Binding-site contacts:
Ligand atom CD1 contacts residue GLU223 of chain 1.C at 3.3 Å.
Ligand atom CD2 contacts residue MET65 of chain 1.C at 3.9 Å (hydrophobic).
Ligand atom CB contacts residue GLU227 of chain 1.C at 3.7 Å.
Ligand atom C contacts residue GLU227 of chain 1.C at 2.9 Å.
Ligand atom CB contacts residue MET224 of chain 1.C at 4.0 Å (hydrophobic).
Ligand atom CB contacts residue GLU227 of chain 1.C at 3.1 Å.
Ligand atom CD1 contacts residue GLU227 of chain 1.C at 3.3 Å.
Ligand atom CD1 contacts residue MET65 of chain 1.C at 3.2 Å (hydrophobic).
Ligand atom CG contacts residue GLU227 of chain 1.C at 3.5 Å.
Ligand atom N contacts residue GLU227 of chain 1.C at 2.3 Å (salt-bridge).
Ligand atom O contacts residue LEU61 of chain 1.C at 3.1 Å.
Ligand atom CD1 contacts residue MET224 of chain 1.C at 3.8 Å (hydrophobic).
Ligand atom CE2 contacts residue MET65 of chain 1.C at 4.0 Å (hydrophobic).
Ligand atom CA contacts residue GLU227 of chain 1.C at 3.5 Å.
Ligand atom CG1 contacts residue GLU223 of chain 1.C at 4.0 Å.
Ligand atom N contacts residue ASN231 of chain 1.C at 3.5 Å (h-bond).
Ligand atom N contacts residue GLU227 of chain 1.C at 3.8 Å.
Ligand atom CG contacts residue ASN231 of chain 1.C at 4.1 Å.
Ligand atom CG contacts residue MET65 of chain 1.C at 3.8 Å (hydrophobic).
Ligand atom CD1 contacts residue VAL47 of chain 1.C at 3.6 Å (hydrophobic).
Ligand atom CE2 contacts residue LEU61 of chain 1.C at 3.9 Å (hydrophobic).
Ligand atom CB contacts residue MET224 of chain 1.C at 4.1 Å (hydrophobic).
Ligand atom CD2 contacts residue MET65 of chain 1.C at 3.6 Å (hydrophobic).
Ligand atom O contacts residue GLU227 of chain 1.C at 4.1 Å.
Ligand atom O contacts residue LYS51 of chain 1.C at 3.7 Å.
Ligand atom CD1 contacts residue GLN64 of chain 1.C at 4.0 Å.
Ligand atom CA contacts residue GLU227 of chain 1.C at 2.7 Å.
Ligand atom C contacts residue LEU61 of chain 1.C at 4.0 Å (hydrophobic).
Ligand atom CD contacts residue ASN231 of chain 1.C at 3.7 Å.
Ligand atom CG1 contacts residue GLU227 of chain 1.C at 3.2 Å.
Ligand atom CD2 contacts residue VAL47 of chain 1.C at 3.8 Å (hydrophobic).
Ligand atom CA contacts residue MET65 of chain 1.C at 4.0 Å (hydrophobic).
Ligand atom N contacts residue GLU227 of chain 1.C at 4.1 Å.
Ligand atom CB contacts residue LEU61 of chain 1.C at 3.8 Å (hydrophobic).
Ligand atom CB contacts residue VAL47 of chain 1.C at 4.1 Å (hydrophobic).
Ligand atom O contacts residue MET65 of chain 1.C at 3.8 Å.
Ligand atom CD contacts residue GLN69 of chain 1.C at 3.7 Å.
Ligand atom CD1 contacts residue MET224 of chain 1.C at 3.5 Å (hydrophobic).
Ligand atom CG contacts residue ILE228 of chain 1.C at 3.6 Å (hydrophobic).
Ligand atom C contacts residue MET65 of chain 1.C at 4.0 Å (hydrophobic).

Sequence of chain 1.C:
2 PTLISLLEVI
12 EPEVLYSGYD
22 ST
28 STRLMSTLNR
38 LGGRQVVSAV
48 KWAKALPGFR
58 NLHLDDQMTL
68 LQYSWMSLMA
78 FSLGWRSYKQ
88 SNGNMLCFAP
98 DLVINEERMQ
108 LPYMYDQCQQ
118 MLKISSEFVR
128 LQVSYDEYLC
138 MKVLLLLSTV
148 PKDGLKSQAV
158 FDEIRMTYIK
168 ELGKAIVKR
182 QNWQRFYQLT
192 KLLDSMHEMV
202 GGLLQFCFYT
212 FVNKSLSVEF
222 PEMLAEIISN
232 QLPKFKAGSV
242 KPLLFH

A protein and the small-molecule ligand that binds it are described below.
Small molecule (SMILES): CC[C@H](C)[C@H](NC(=O)[C@H](C)NC(=O)[C@@H]1CCCN1)C(=O)N[C@@H](CC(C)C)C(=O)N[C@@H](Cc1ccc(O)cc1)C(=O)N[C@@H](C)C(=O)N[C@@H](CC(C)C)C(=O)N[C@@H](CC(C)C)C(=O)N[C@H](C=O)CO